Binding-site contacts:
Ligand atom CG contacts residue PHE92 of chain 4.E at 1.1 Å (hydrophobic).
Ligand atom C contacts residue SER158 of chain 4.E at 1.4 Å.
Ligand atom OG contacts residue VAL116 of chain 4.E at 1.2 Å.
Ligand atom CE1 contacts residue TYR106 of chain 4.E at 1.5 Å (hydrophobic).
Ligand atom N contacts residue LEU91 of chain 4.E at 1.5 Å.
Ligand atom CA contacts residue TRP84 of chain 4.E at 1.3 Å (hydrophobic).
Ligand atom CB contacts residue THR150 of chain 4.E at 1.2 Å.
Ligand atom OD1 contacts residue THR150 of chain 4.E at 0.7 Å (h-bond).
Ligand atom CG contacts residue THR150 of chain 4.E at 1.2 Å.
Ligand atom O contacts residue ALA149 of chain 4.E at 0.7 Å.
Ligand atom O contacts residue SER158 of chain 4.E at 1.4 Å (h-bond).
Ligand atom CD1 contacts residue PHE92 of chain 4.E at 0.9 Å (hydrophobic).
Ligand atom CG contacts residue LYS157 of chain 4.E at 0.9 Å.
Ligand atom C contacts residue TRP84 of chain 4.E at 1.1 Å (hydrophobic).
Ligand atom CG contacts residue GLY75 of chain 4.E at 1.4 Å.
Ligand atom N contacts residue LEU93 of chain 4.E at 0.8 Å.
Ligand atom N contacts residue VAL116 of chain 4.E at 1.5 Å.
Ligand atom CA contacts residue LEU93 of chain 4.E at 1.2 Å (hydrophobic).
Ligand atom CB contacts residue LEU93 of chain 4.E at 1.3 Å (hydrophobic).
Ligand atom N contacts residue SER158 of chain 4.E at 1.1 Å (h-bond).
Ligand atom CG contacts residue THR1061 of chain 4.B at 1.1 Å.
Ligand atom C contacts residue LEU93 of chain 4.E at 1.3 Å (hydrophobic).
Ligand atom CB contacts residue VAL116 of chain 4.E at 0.5 Å (hydrophobic).
Ligand atom C contacts residue LEU91 of chain 4.E at 1.1 Å (hydrophobic).
Ligand atom CA contacts residue LEU93 of chain 4.E at 1.4 Å (hydrophobic).
Ligand atom CB contacts residue LYS157 of chain 4.E at 1.2 Å.
Ligand atom O contacts residue SER158 of chain 4.E at 1.2 Å.
Ligand atom CB contacts residue THR1061 of chain 4.B at 1.0 Å.
Ligand atom ND2 contacts residue SER156 of chain 4.E at 0.9 Å (h-bond).
Ligand atom CA contacts residue LEU91 of chain 4.E at 0.7 Å (hydrophobic).
Ligand atom CG2 contacts residue TYR82 of chain 4.E at 0.9 Å (hydrophobic).
Ligand atom CA contacts residue TYR82 of chain 4.E at 1.5 Å (hydrophobic).
Ligand atom N contacts residue TRP84 of chain 4.E at 1.4 Å.
Ligand atom CD contacts residue VAL116 of chain 4.E at 1.2 Å (hydrophobic).
Ligand atom CZ contacts residue TYR106 of chain 4.E at 0.8 Å (hydrophobic).
Ligand atom N contacts residue SER158 of chain 4.E at 0.7 Å (h-bond).
Ligand atom C contacts residue THR1063 of chain 4.B at 1.4 Å.
Ligand atom C contacts residue SER158 of chain 4.E at 1.1 Å.
Ligand atom CA contacts residue VAL116 of chain 4.E at 1.4 Å (hydrophobic).
Ligand atom SD contacts residue LYS157 of chain 4.E at 1.4 Å.

Sequence of chain 4.B:
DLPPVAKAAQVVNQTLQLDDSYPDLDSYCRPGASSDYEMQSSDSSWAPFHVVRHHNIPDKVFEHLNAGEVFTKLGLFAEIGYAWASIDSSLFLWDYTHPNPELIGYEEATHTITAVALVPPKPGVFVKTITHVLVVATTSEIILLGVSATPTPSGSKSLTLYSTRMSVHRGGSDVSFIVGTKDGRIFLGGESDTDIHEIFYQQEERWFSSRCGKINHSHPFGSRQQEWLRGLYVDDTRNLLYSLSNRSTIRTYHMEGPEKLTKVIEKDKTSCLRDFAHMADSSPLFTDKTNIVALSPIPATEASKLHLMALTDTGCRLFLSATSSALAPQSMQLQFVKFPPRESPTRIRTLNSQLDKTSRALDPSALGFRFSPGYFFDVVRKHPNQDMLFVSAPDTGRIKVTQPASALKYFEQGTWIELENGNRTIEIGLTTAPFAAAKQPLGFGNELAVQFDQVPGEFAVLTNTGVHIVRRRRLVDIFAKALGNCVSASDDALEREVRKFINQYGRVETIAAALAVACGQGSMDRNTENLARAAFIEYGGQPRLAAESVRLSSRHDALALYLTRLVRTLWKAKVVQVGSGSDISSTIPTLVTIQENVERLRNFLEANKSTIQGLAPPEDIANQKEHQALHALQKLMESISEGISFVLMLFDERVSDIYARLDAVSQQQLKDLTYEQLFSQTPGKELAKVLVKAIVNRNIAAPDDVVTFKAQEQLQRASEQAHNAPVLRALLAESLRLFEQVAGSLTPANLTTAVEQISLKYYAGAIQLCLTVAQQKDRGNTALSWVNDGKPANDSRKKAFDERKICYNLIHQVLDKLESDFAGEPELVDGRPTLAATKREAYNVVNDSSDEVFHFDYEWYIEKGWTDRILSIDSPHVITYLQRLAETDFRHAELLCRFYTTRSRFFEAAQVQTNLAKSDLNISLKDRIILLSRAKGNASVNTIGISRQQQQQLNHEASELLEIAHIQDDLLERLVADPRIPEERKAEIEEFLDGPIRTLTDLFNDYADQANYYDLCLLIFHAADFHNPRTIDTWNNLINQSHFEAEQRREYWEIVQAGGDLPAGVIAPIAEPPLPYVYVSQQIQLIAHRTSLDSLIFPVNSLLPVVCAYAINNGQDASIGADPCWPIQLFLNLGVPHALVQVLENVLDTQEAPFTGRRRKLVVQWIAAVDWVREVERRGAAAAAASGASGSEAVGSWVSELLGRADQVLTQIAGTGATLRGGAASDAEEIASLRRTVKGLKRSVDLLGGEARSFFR

Sequence of chain 4.E:
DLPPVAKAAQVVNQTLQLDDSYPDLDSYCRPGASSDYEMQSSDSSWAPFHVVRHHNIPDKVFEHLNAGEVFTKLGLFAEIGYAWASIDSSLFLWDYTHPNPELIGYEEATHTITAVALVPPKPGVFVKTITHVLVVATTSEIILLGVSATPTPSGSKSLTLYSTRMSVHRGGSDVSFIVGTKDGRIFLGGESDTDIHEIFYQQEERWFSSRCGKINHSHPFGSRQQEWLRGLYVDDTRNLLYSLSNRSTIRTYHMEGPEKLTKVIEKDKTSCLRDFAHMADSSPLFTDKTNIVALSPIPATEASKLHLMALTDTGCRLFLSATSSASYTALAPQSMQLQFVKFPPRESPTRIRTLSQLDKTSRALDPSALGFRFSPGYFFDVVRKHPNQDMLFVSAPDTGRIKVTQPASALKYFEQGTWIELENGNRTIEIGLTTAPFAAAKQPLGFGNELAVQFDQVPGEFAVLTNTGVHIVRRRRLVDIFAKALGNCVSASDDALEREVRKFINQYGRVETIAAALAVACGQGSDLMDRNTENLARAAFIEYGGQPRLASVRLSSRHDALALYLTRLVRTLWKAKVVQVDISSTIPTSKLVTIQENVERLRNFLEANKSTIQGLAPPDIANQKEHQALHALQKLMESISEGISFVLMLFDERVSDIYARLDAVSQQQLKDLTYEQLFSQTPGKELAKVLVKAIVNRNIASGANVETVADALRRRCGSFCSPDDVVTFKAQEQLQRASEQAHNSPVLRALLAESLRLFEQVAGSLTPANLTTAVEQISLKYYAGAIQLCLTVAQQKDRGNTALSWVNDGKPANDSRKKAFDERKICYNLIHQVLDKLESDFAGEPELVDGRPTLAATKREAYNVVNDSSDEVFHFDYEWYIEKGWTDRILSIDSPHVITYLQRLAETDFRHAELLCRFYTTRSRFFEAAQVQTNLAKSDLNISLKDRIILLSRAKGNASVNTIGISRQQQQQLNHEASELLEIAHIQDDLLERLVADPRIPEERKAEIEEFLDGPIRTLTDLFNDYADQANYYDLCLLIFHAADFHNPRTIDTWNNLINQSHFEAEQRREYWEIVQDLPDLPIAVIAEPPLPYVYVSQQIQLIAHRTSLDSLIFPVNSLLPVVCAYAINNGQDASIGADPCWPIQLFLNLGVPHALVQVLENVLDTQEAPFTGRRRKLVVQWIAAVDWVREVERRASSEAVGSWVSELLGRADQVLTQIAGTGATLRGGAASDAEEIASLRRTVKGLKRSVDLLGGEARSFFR

This small molecule binds to this protein.
Small molecule (SMILES): CC[C@H](C)[C@H](NC(=O)[C@@H](NC(=O)[C@H](CC(C)C)NC(=O)[C@H](CCCCN)NC(=O)[C@H](CCCCN)NC(=O)[C@@H](N)CC1=NC=NC1)C(C)C)C(=O)N[C@@H](CC(N)=O)C(=O)N[C@@H](CCCCN)C(=O)N[C@@H](CC(=O)O)C(=O)N[C@@H](CCSC)C(=O)N[C@@H](CCCN=C(N)N)C(=O)N[C@H](C(=O)N[C@@H](CC(=O)O)C(=O)N[C@@H](CC(C)C)C(=O)N[C@@H](Cc1ccccc1)C(=O)N[C@@H](CO)C(=O)N1CCC[C@H]1C(=O)N1CCC[C@H]1C(=O)N[C@H](C=O)CC(N)=O)[C@@H](C)O